Binding-site contacts:
Ligand atom CAC contacts residue THR284 of chain 1.B at 4.2 Å.
Ligand atom OAW contacts residue PHE97 of chain 1.B at 3.4 Å.
Ligand atom CAP contacts residue PHE97 of chain 1.B at 3.7 Å (hydrophobic).
Ligand atom CAF contacts residue ILE188 of chain 1.B at 4.2 Å (hydrophobic).
Ligand atom CAN contacts residue GLY279 of chain 1.B at 4.2 Å.
Ligand atom CAB contacts residue PHE459 of chain 1.B at 3.9 Å (hydrophobic).
Ligand atom CAA contacts residue THR284 of chain 1.B at 3.6 Å.
Ligand atom CAT contacts residue VAL191 of chain 1.B at 4.0 Å (hydrophobic).
Ligand atom CAN contacts residue PHE97 of chain 1.B at 4.0 Å (hydrophobic).
Ligand atom CAO contacts residue PHE97 of chain 1.B at 4.1 Å (hydrophobic).
Ligand atom CAC contacts residue ILE345 of chain 1.B at 4.0 Å (hydrophobic).
Ligand atom CAD contacts residue PHE459 of chain 1.B at 4.0 Å (hydrophobic).
Ligand atom CAC contacts residue ALA460 of chain 1.B at 4.0 Å (hydrophobic).
Ligand atom CAF contacts residue THR284 of chain 1.B at 3.8 Å.
Ligand atom CAF contacts residue GLY279 of chain 1.B at 4.1 Å.
Ligand atom CAE contacts residue THR284 of chain 1.B at 4.2 Å.
Ligand atom CAD contacts residue GLU283 of chain 1.B at 4.0 Å.
Ligand atom CAV contacts residue LEU349 of chain 1.B at 3.5 Å (hydrophobic).
Ligand atom CAL contacts residue GLY279 of chain 1.B at 3.7 Å.
Ligand atom CAJ contacts residue ALA280 of chain 1.B at 3.9 Å (hydrophobic).
Ligand atom CAM contacts residue GLY279 of chain 1.B at 3.6 Å.
Ligand atom CAJ contacts residue GLY279 of chain 1.B at 4.0 Å.
Ligand atom CAM contacts residue ALA280 of chain 1.B at 3.9 Å (hydrophobic).
Ligand atom CAN contacts residue VAL96 of chain 1.B at 4.0 Å (hydrophobic).
Ligand atom CAG contacts residue THR284 of chain 1.B at 4.0 Å.
Ligand atom CAI contacts residue ILE345 of chain 1.B at 4.2 Å (hydrophobic).
Ligand atom CAO contacts residue VAL96 of chain 1.B at 3.7 Å (hydrophobic).
Ligand atom CAE contacts residue GLU283 of chain 1.B at 3.4 Å.
Ligand atom OAH contacts residue ILE345 of chain 1.B at 3.2 Å.
Ligand atom CAO contacts residue ASP276 of chain 1.B at 3.4 Å.
Ligand atom OAK contacts residue ALA280 of chain 1.B at 3.0 Å.
Ligand atom CAD contacts residue ALA460 of chain 1.B at 3.9 Å (hydrophobic).
Ligand atom OAH contacts residue PHE459 of chain 1.B at 4.1 Å.
Ligand atom CAM contacts residue VAL96 of chain 1.B at 4.0 Å (hydrophobic).
Ligand atom OAK contacts residue GLY279 of chain 1.B at 4.0 Å.
Ligand atom CAV contacts residue HEM1 of chain 1.J at 3.6 Å.
Ligand atom CAB contacts residue THR284 of chain 1.B at 3.9 Å.
Ligand atom CAE contacts residue ILE188 of chain 1.B at 3.8 Å (hydrophobic).
Ligand atom CAC contacts residue PHE459 of chain 1.B at 3.8 Å (hydrophobic).
Ligand atom CAB contacts residue ILE345 of chain 1.B at 3.9 Å (hydrophobic).

Sequence of chain 1.B:
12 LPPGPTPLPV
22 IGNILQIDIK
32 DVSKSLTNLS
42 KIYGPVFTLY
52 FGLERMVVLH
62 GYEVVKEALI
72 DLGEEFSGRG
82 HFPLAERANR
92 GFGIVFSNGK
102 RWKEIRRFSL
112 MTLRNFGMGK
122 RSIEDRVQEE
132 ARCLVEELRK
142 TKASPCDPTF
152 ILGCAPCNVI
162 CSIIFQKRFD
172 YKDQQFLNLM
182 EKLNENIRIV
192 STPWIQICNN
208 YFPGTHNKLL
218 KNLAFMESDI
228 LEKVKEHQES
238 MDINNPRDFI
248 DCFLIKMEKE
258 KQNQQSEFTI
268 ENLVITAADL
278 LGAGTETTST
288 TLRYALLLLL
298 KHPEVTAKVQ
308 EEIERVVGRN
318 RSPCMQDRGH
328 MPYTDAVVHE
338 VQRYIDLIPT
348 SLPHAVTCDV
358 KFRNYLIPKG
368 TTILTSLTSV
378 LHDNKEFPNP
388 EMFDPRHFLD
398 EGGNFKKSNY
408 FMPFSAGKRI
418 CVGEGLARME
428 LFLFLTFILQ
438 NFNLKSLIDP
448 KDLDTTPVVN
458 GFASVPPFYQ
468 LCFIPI

A small-molecule ligand and the protein it binds are described below.
Small molecule (SMILES): Cc1cc(C(=O)c2c(C)oc3ccccc23)cc(C)c1O